Binding-site contacts:
Ligand atom C7 contacts residue TRP65 of chain 1.A at 4.1 Å (hydrophobic).
Ligand atom C2 contacts residue VAL45 of chain 1.A at 3.7 Å (hydrophobic).
Ligand atom C2 contacts residue MET39 of chain 1.A at 3.9 Å (hydrophobic).
Ligand atom C1 contacts residue VAL45 of chain 1.A at 3.9 Å (hydrophobic).
Ligand atom S1 contacts residue ZN1 of chain 1.D at 2.3 Å.
Ligand atom C8 contacts residue ASP96 of chain 1.A at 3.3 Å.
Ligand atom O2 contacts residue HIS222 of chain 1.A at 3.8 Å.
Ligand atom C7 contacts residue ASP96 of chain 1.A at 4.0 Å.
Ligand atom O1 contacts residue ASN192 of chain 1.A at 2.9 Å (h-bond).
Ligand atom C9 contacts residue TRP65 of chain 1.A at 3.5 Å (hydrophobic).
Ligand atom C3 contacts residue ASN192 of chain 1.A at 3.8 Å.
Ligand atom C5 contacts residue PHE42 of chain 1.A at 3.3 Å (hydrophobic).
Ligand atom S1 contacts residue ASP96 of chain 1.A at 3.6 Å (salt-bridge).
Ligand atom C10 contacts residue HIS222 of chain 1.A at 4.2 Å.
Ligand atom O3 contacts residue GLY191 of chain 1.A at 3.1 Å.
Ligand atom C4 contacts residue ASN192 of chain 1.A at 3.5 Å.
Ligand atom C10 contacts residue PHE42 of chain 1.A at 3.8 Å (hydrophobic).
Ligand atom C4 contacts residue PHE42 of chain 1.A at 3.9 Å (hydrophobic).
Ligand atom S1 contacts residue HIS161 of chain 1.A at 3.2 Å (h-bond).
Ligand atom O3 contacts residue ASN192 of chain 1.A at 3.9 Å.
Ligand atom C9 contacts residue MET39 of chain 1.A at 3.9 Å (hydrophobic).
Ligand atom C10 contacts residue GLY191 of chain 1.A at 4.1 Å.
Ligand atom S1 contacts residue HIS94 of chain 1.A at 3.6 Å (h-bond).
Ligand atom C6 contacts residue ASN192 of chain 1.A at 4.0 Å.
Ligand atom C3 contacts residue PHE42 of chain 1.A at 4.2 Å (hydrophobic).
Ligand atom C8 contacts residue ZN1 of chain 1.E at 3.4 Å.
Ligand atom C7 contacts residue ZN1 of chain 1.E at 3.9 Å.
Ligand atom C4 contacts residue GLY191 of chain 1.A at 4.1 Å.
Ligand atom C8 contacts residue HIS94 of chain 1.A at 3.6 Å.
Ligand atom S1 contacts residue ZN1 of chain 1.E at 2.3 Å.
Ligand atom C6 contacts residue MET39 of chain 1.A at 4.1 Å (hydrophobic).
Ligand atom C1 contacts residue HIS222 of chain 1.A at 3.3 Å.
Ligand atom O2 contacts residue PHE42 of chain 1.A at 3.8 Å.
Ligand atom S1 contacts residue HIS92 of chain 1.A at 4.1 Å.
Ligand atom C8 contacts residue ZN1 of chain 1.D at 3.2 Å.
Ligand atom C2 contacts residue HIS222 of chain 1.A at 3.9 Å.
Ligand atom O3 contacts residue LYS183 of chain 1.A at 4.0 Å.
Ligand atom S1 contacts residue CYS180 of chain 1.A at 3.9 Å.
Ligand atom S1 contacts residue HIS222 of chain 1.A at 3.8 Å.
Ligand atom N1 contacts residue MET39 of chain 1.A at 3.9 Å.

Sequence of chain 1.A:
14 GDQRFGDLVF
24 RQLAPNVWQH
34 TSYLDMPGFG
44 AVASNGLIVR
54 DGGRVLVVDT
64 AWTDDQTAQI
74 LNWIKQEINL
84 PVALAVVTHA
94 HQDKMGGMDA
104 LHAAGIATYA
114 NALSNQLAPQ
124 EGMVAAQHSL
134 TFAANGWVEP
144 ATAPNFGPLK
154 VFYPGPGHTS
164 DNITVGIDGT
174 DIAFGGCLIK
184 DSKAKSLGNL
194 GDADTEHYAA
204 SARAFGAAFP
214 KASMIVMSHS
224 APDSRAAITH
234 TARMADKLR

The small molecule below binds the protein below.
Small molecule (SMILES): C[C@H](CS)C(=O)N1CCC(C(=O)O)CC1